Sequence of chain 1.H:
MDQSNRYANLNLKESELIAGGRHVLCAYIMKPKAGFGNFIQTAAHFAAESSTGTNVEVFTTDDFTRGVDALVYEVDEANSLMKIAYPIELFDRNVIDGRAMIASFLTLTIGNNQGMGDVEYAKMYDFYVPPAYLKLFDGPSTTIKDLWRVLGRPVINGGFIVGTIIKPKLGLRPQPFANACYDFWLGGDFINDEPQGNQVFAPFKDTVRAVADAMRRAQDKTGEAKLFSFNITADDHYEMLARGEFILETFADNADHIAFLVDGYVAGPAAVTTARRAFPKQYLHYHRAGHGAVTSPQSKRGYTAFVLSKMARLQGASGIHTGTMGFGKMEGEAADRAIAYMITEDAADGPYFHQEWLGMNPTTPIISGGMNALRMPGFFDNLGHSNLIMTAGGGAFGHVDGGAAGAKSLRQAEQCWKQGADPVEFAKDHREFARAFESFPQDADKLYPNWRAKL

Binding-site contacts:
Ligand atom O3 contacts residue GLU215 of chain 1.H at 2.9 Å (salt-bridge).
Ligand atom O4 contacts residue GLY390 of chain 1.H at 3.1 Å (h-bond).
Ligand atom C contacts residue MG1 of chain 1.BA at 2.9 Å.
Ligand atom O4 contacts residue SER389 of chain 1.H at 3.0 Å (h-bond).
Ligand atom O3P contacts residue LYS350 of chain 1.H at 2.8 Å (salt-bridge).
Ligand atom O4P contacts residue ARG309 of chain 1.H at 2.9 Å (salt-bridge).
Ligand atom O6 contacts residue ASN132 of chain 1.G at 3.1 Å (h-bond).
Ligand atom O3 contacts residue KCX212 of chain 1.H at 3.0 Å (h-bond).
Ligand atom C2 contacts residue MG1 of chain 1.BA at 2.9 Å.
Ligand atom O2 contacts residue LYS187 of chain 1.H at 3.2 Å (salt-bridge).
Ligand atom O3P contacts residue GLY391 of chain 1.H at 2.8 Å (h-bond).
Ligand atom O1P contacts residue LYS187 of chain 1.H at 3.3 Å.
Ligand atom O6 contacts residue LYS189 of chain 1.H at 2.7 Å (salt-bridge).
Ligand atom O1P contacts residue GLY415 of chain 1.H at 2.9 Å (h-bond).
Ligand atom C contacts residue LYS187 of chain 1.H at 3.3 Å.
Ligand atom O3 contacts residue HIS308 of chain 1.H at 2.8 Å (h-bond).
Ligand atom C3 contacts residue MG1 of chain 1.BA at 3.1 Å.
Ligand atom O1 contacts residue LYS187 of chain 1.H at 3.0 Å (salt-bridge).
Ligand atom C contacts residue ASN132 of chain 1.G at 3.4 Å.
Ligand atom C5 contacts residue ASN132 of chain 1.G at 3.6 Å.
Ligand atom P1 contacts residue THR74 of chain 1.G at 3.5 Å.
Ligand atom C1 contacts residue SER389 of chain 1.H at 3.5 Å.
Ligand atom O7 contacts residue GLU69 of chain 1.G at 3.5 Å (salt-bridge).
Ligand atom O2 contacts residue ASP214 of chain 1.H at 3.3 Å (salt-bridge).
Ligand atom O3 contacts residue ASN132 of chain 1.G at 2.9 Å (h-bond).
Ligand atom O6 contacts residue MG1 of chain 1.BA at 2.2 Å.
Ligand atom O3 contacts residue MG1 of chain 1.BA at 2.3 Å.
Ligand atom O6 contacts residue LYS187 of chain 1.H at 3.1 Å (salt-bridge).
Ligand atom O2P contacts residue GLY414 of chain 1.H at 2.9 Å (h-bond).
Ligand atom O2 contacts residue KCX212 of chain 1.H at 2.9 Å (h-bond).
Ligand atom O6 contacts residue ASP214 of chain 1.H at 3.1 Å (salt-bridge).
Ligand atom O5P contacts residue SER389 of chain 1.H at 3.2 Å (h-bond).
Ligand atom O3P contacts residue THR74 of chain 1.G at 3.4 Å (h-bond).
Ligand atom O7 contacts residue LYS350 of chain 1.H at 2.9 Å (salt-bridge).
Ligand atom O6 contacts residue GLU215 of chain 1.H at 3.1 Å (salt-bridge).
Ligand atom O2 contacts residue MG1 of chain 1.BA at 2.2 Å.
Ligand atom O6P contacts residue ARG309 of chain 1.H at 2.9 Å (salt-bridge).
Ligand atom O5P contacts residue HIS342 of chain 1.H at 2.9 Å (h-bond).
Ligand atom O1P contacts residue THR74 of chain 1.G at 2.6 Å (h-bond).
Ligand atom C3 contacts residue KCX212 of chain 1.H at 3.1 Å.

Sequence of chain 1.G:
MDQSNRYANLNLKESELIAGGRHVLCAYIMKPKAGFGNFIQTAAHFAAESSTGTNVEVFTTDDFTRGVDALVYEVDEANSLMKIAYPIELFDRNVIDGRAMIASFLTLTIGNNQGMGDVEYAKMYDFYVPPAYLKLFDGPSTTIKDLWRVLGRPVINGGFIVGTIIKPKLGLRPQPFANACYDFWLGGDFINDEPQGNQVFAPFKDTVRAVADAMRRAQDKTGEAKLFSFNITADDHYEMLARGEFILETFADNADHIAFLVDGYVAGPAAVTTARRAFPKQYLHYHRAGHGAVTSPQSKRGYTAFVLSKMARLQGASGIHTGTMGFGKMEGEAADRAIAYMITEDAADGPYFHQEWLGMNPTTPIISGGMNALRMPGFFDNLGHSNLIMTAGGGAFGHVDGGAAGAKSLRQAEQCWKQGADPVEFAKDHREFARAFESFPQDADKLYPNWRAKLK

This small molecule binds to this protein.
Small molecule (SMILES): O=C(O)[C@@](O)(COP(=O)(O)O)[C@H](O)[C@H](O)COP(=O)(O)O